A small-molecule ligand and the protein it binds are described below.
Small molecule (SMILES): CC(C)(COP(=O)(O)O)[C@@H](O)C(=O)NCCC(=O)NCCc1ccc2c(c1)OCO2

Binding-site contacts:
Ligand atom OAM contacts residue THR119 of chain 1.D at 3.7 Å.
Ligand atom OAZ contacts residue GLU220 of chain 1.C at 3.6 Å.
Ligand atom CAP contacts residue THR190 of chain 1.C at 3.5 Å.
Ligand atom OAD contacts residue ADP1 of chain 1.S at 2.8 Å (h-bond).
Ligand atom NAS contacts residue THR190 of chain 1.C at 3.2 Å (h-bond).
Ligand atom OAC contacts residue GLU88 of chain 1.D at 3.5 Å (salt-bridge).
Ligand atom CAX contacts residue GLU220 of chain 1.C at 3.4 Å.
Ligand atom OAM contacts residue SER120 of chain 1.D at 3.7 Å.
Ligand atom OAC contacts residue ADP1 of chain 1.S at 2.8 Å (h-bond).
Ligand atom OAM contacts residue ARG131 of chain 1.D at 2.8 Å (salt-bridge).
Ligand atom OAE contacts residue GLU88 of chain 1.D at 3.1 Å (salt-bridge).
Ligand atom PAB contacts residue MG1 of chain 1.T at 3.5 Å.
Ligand atom OAR contacts residue ARG131 of chain 1.D at 2.9 Å (salt-bridge).
Ligand atom OAA contacts residue GLY118 of chain 1.D at 3.1 Å (h-bond).
Ligand atom CAH contacts residue PHE89 of chain 1.D at 3.6 Å (hydrophobic).
Ligand atom OBB contacts residue THR190 of chain 1.C at 3.0 Å (h-bond).
Ligand atom CAW contacts residue TYR258 of chain 1.C at 3.4 Å (hydrophobic).
Ligand atom CAX contacts residue TYR258 of chain 1.C at 3.4 Å (hydrophobic).
Ligand atom CAY contacts residue TYR258 of chain 1.C at 3.6 Å (hydrophobic).
Ligand atom CAW contacts residue GLU220 of chain 1.C at 3.6 Å.
Ligand atom CAO contacts residue ILE135 of chain 1.D at 3.5 Å (hydrophobic).
Ligand atom OAD contacts residue ILE177 of chain 1.C at 3.6 Å.
Ligand atom OAC contacts residue MG1 of chain 1.T at 1.9 Å.
Ligand atom OAR contacts residue GLY134 of chain 1.D at 3.2 Å.
Ligand atom CAO contacts residue THR119 of chain 1.D at 3.6 Å.
Ligand atom NAN contacts residue ALA191 of chain 1.C at 3.3 Å (h-bond).
Ligand atom CBD contacts residue THR190 of chain 1.C at 3.7 Å.
Ligand atom CAW contacts residue THR224 of chain 1.C at 3.4 Å.
Ligand atom PAB contacts residue ADP1 of chain 1.S at 3.4 Å.
Ligand atom OAD contacts residue GLY27 of chain 1.D at 3.4 Å (h-bond).
Ligand atom OAK contacts residue GLY118 of chain 1.D at 3.2 Å.
Ligand atom OAA contacts residue THR117 of chain 1.D at 3.2 Å (h-bond).
Ligand atom CBC contacts residue GLU220 of chain 1.C at 3.6 Å.
Ligand atom OAR contacts residue ILE135 of chain 1.D at 3.7 Å.
Ligand atom CBC contacts residue THR190 of chain 1.C at 3.5 Å.
Ligand atom CAO contacts residue ALA191 of chain 1.C at 3.6 Å (hydrophobic).
Ligand atom OAA contacts residue ADP1 of chain 1.S at 3.5 Å (h-bond).
Ligand atom CAY contacts residue GLU220 of chain 1.C at 3.5 Å.
Ligand atom OAZ contacts residue TYR258 of chain 1.C at 3.6 Å.
Ligand atom CAT contacts residue GLY134 of chain 1.D at 3.6 Å.

Sequence of chain 1.C:
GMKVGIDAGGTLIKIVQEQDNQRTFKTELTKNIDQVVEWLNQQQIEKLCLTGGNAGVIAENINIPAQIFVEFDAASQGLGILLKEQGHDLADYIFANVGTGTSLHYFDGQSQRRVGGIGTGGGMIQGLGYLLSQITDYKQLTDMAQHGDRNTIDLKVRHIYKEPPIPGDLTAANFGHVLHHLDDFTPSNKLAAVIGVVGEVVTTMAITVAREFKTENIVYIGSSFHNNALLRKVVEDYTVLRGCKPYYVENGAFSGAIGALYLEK

Sequence of chain 1.D:
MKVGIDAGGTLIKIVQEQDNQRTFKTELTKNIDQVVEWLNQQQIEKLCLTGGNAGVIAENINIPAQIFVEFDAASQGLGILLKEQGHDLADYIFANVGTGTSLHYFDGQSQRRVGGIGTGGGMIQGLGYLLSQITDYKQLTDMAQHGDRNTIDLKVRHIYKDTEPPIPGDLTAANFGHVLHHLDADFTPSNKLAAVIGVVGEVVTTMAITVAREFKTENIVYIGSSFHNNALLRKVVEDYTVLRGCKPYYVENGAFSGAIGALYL